The small molecule below binds the protein below.
Small molecule (SMILES): NS(=O)(=O)NCCSc1nonc1/C(=N/O)Nc1ccc(F)c(Br)c1

Sequence of chain 1.C:
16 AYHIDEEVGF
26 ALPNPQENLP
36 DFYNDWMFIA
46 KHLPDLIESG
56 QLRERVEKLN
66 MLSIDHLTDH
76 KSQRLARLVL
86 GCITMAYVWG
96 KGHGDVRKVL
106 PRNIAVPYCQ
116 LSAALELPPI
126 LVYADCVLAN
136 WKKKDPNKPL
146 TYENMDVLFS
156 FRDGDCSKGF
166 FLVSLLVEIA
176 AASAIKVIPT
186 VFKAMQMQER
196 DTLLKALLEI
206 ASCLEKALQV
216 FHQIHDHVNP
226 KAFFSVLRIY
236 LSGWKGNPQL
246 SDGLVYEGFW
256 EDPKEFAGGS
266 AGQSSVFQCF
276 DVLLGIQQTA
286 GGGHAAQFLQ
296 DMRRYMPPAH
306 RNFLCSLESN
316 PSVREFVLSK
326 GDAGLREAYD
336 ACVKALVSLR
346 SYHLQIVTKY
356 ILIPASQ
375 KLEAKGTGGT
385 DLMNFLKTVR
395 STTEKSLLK

Binding-site contacts:
Ligand atom C21 contacts residue TYR128 of chain 1.C at 3.8 Å (hydrophobic).
Ligand atom F25 contacts residue PHE166 of chain 1.C at 3.4 Å.
Ligand atom N03 contacts residue ALA266 of chain 1.C at 3.5 Å (h-bond).
Ligand atom BR contacts residue CYS131 of chain 1.C at 3.6 Å.
Ligand atom N06 contacts residue PHE165 of chain 1.C at 3.3 Å.
Ligand atom S14 contacts residue ARG233 of chain 1.C at 3.9 Å.
Ligand atom C21 contacts residue VAL132 of chain 1.C at 3.5 Å (hydrophobic).
Ligand atom S10 contacts residue SER265 of chain 1.C at 3.6 Å.
Ligand atom C23 contacts residue ALA266 of chain 1.C at 3.7 Å (hydrophobic).
Ligand atom F25 contacts residue VAL132 of chain 1.C at 2.8 Å.
Ligand atom C09 contacts residue GLY264 of chain 1.C at 3.5 Å.
Ligand atom S10 contacts residue HEM1 of chain 1.J at 3.5 Å.
Ligand atom C05 contacts residue GLY264 of chain 1.C at 3.8 Å.
Ligand atom N03 contacts residue HEM1 of chain 1.J at 2.7 Å.
Ligand atom C18 contacts residue ALA266 of chain 1.C at 3.7 Å (hydrophobic).
Ligand atom O15 contacts residue ARG233 of chain 1.C at 3.2 Å.
Ligand atom O07 contacts residue LEU236 of chain 1.C at 3.7 Å.
Ligand atom O04 contacts residue ALA266 of chain 1.C at 3.0 Å (h-bond).
Ligand atom C02 contacts residue ALA266 of chain 1.C at 3.5 Å (hydrophobic).
Ligand atom N08 contacts residue GLY264 of chain 1.C at 3.7 Å.
Ligand atom C02 contacts residue HEM1 of chain 1.J at 3.3 Å.
Ligand atom C19 contacts residue SER169 of chain 1.C at 3.5 Å.
Ligand atom C20 contacts residue PHE165 of chain 1.C at 3.2 Å (hydrophobic).
Ligand atom C19 contacts residue PHE165 of chain 1.C at 3.1 Å (hydrophobic).
Ligand atom S10 contacts residue GLY264 of chain 1.C at 3.9 Å.
Ligand atom C20 contacts residue VAL132 of chain 1.C at 3.7 Å (hydrophobic).
Ligand atom O15 contacts residue LEU376 of chain 1.C at 3.1 Å.
Ligand atom C20 contacts residue SER169 of chain 1.C at 3.3 Å.
Ligand atom C18 contacts residue PHE165 of chain 1.C at 3.5 Å (hydrophobic).
Ligand atom C23 contacts residue SER265 of chain 1.C at 3.7 Å.
Ligand atom O07 contacts residue PHE228 of chain 1.C at 3.5 Å.
Ligand atom F25 contacts residue CYS131 of chain 1.C at 3.3 Å.
Ligand atom C02 contacts residue SER265 of chain 1.C at 3.7 Å.
Ligand atom N01 contacts residue HEM1 of chain 1.J at 3.7 Å.
Ligand atom N01 contacts residue ALA266 of chain 1.C at 3.2 Å (h-bond).
Ligand atom C11 contacts residue HEM1 of chain 1.J at 3.3 Å.
Ligand atom C21 contacts residue PHE165 of chain 1.C at 3.5 Å (hydrophobic).
Ligand atom BR contacts residue GLY264 of chain 1.C at 3.7 Å.
Ligand atom N03 contacts residue SER265 of chain 1.C at 3.9 Å.
Ligand atom O04 contacts residue HEM1 of chain 1.J at 1.8 Å.